Binding-site contacts:
Ligand atom C12 contacts residue PHE70 of chain 3.A at 4.1 Å (hydrophobic).
Ligand atom C12 contacts residue ASP72 of chain 3.A at 4.0 Å.
Ligand atom C2 contacts residue LEU73 of chain 3.A at 4.3 Å (hydrophobic).
Ligand atom C13 contacts residue SER71 of chain 3.A at 3.2 Å.
Ligand atom C17 contacts residue ALA38 of chain 3.A at 3.5 Å (hydrophobic).
Ligand atom C14 contacts residue LEU102 of chain 3.A at 3.8 Å (hydrophobic).
Ligand atom C10 contacts residue LEU102 of chain 3.A at 4.1 Å (hydrophobic).
Ligand atom C14 contacts residue LEU73 of chain 3.A at 4.1 Å (hydrophobic).
Ligand atom C3 contacts residue MET74 of chain 3.A at 4.2 Å (hydrophobic).
Ligand atom C12 contacts residue ALA37 of chain 3.A at 3.7 Å (hydrophobic).
Ligand atom O15 contacts residue ASP72 of chain 3.A at 4.3 Å.
Ligand atom C13 contacts residue ASP72 of chain 3.A at 3.5 Å.
Ligand atom C17 contacts residue PHE70 of chain 3.A at 3.0 Å (hydrophobic).
Ligand atom C5 contacts residue MET74 of chain 3.A at 3.5 Å (hydrophobic).
Ligand atom C10 contacts residue ASN106 of chain 3.A at 4.2 Å.
Ligand atom C3 contacts residue LEU73 of chain 3.A at 4.1 Å (hydrophobic).
Ligand atom CL1 contacts residue LEU131 of chain 1.A at 3.8 Å.
Ligand atom O15 contacts residue PHE70 of chain 3.A at 4.2 Å.
Ligand atom C17 contacts residue ASP72 of chain 3.A at 3.6 Å.
Ligand atom C3 contacts residue ASP72 of chain 3.A at 4.0 Å.
Ligand atom CL1 contacts residue VAL135 of chain 1.A at 3.6 Å.
Ligand atom CL1 contacts residue LEU102 of chain 3.A at 3.3 Å.
Ligand atom C10 contacts residue MET74 of chain 3.A at 4.2 Å (hydrophobic).
Ligand atom CL1 contacts residue MET105 of chain 3.A at 4.0 Å.
Ligand atom O15 contacts residue ALA38 of chain 3.A at 3.9 Å.
Ligand atom N9 contacts residue PHE70 of chain 3.A at 3.9 Å.
Ligand atom C8 contacts residue HIS138 of chain 1.A at 3.2 Å.
Ligand atom C8 contacts residue LEU73 of chain 3.A at 3.6 Å (hydrophobic).
Ligand atom C13 contacts residue LEU73 of chain 3.A at 4.3 Å (hydrophobic).
Ligand atom C17 contacts residue SER71 of chain 3.A at 3.5 Å.
Ligand atom C17 contacts residue ALA37 of chain 3.A at 3.5 Å (hydrophobic).
Ligand atom C5 contacts residue LEU73 of chain 3.A at 3.7 Å (hydrophobic).
Ligand atom C1 contacts residue MET74 of chain 3.A at 4.1 Å (hydrophobic).
Ligand atom C2 contacts residue MET74 of chain 3.A at 4.3 Å (hydrophobic).
Ligand atom O15 contacts residue SER39 of chain 3.A at 3.9 Å.
Ligand atom C7 contacts residue ASP72 of chain 3.A at 3.5 Å.
Ligand atom N9 contacts residue ALA37 of chain 3.A at 3.5 Å.
Ligand atom C10 contacts residue LEU73 of chain 3.A at 3.6 Å (hydrophobic).
Ligand atom C13 contacts residue HIS138 of chain 1.A at 3.3 Å.
Ligand atom O15 contacts residue ALA37 of chain 3.A at 3.1 Å.

Sequence of chain 3.A:
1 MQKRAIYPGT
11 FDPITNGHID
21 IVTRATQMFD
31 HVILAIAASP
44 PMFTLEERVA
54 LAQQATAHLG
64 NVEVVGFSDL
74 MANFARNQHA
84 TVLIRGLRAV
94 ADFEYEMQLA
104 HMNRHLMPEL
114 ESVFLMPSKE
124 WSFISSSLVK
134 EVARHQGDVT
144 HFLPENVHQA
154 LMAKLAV

Sequence of chain 1.A:
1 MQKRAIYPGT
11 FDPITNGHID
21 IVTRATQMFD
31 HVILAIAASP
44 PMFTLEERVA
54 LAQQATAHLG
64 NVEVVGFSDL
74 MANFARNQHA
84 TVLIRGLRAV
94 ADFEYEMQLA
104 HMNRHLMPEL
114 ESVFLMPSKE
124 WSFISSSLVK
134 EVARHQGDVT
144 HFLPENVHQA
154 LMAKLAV

The small molecule below binds the protein below.
Small molecule (SMILES): COc1nnc(-c2ccc(Cl)cc2)c(C)c1C